Sequence of chain 1.G:
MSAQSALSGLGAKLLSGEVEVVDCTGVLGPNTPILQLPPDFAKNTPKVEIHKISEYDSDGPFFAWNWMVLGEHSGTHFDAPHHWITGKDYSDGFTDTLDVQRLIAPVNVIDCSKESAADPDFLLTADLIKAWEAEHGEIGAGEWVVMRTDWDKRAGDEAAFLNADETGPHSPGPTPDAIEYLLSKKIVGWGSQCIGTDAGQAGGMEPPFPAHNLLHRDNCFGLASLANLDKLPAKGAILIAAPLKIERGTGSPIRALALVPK

Binding-site contacts:
Ligand atom C07 contacts residue MN1 of chain 1.KA at 3.7 Å.
Ligand atom O11 contacts residue MN1 of chain 1.KA at 2.3 Å.
Ligand atom O10 contacts residue ASP79 of chain 1.H at 3.1 Å (salt-bridge).
Ligand atom O10 contacts residue HIS73 of chain 1.H at 3.2 Å (h-bond).
Ligand atom O11 contacts residue HIS77 of chain 1.H at 3.4 Å (h-bond).
Ligand atom C09 contacts residue HIS212 of chain 1.H at 3.6 Å.
Ligand atom C05 contacts residue HIS212 of chain 1.H at 3.8 Å.
Ligand atom C01 contacts residue LEU35 of chain 1.H at 4.0 Å (hydrophobic).
Ligand atom C01 contacts residue PHE63 of chain 1.G at 4.0 Å (hydrophobic).
Ligand atom C03 contacts residue LEU35 of chain 1.H at 4.0 Å (hydrophobic).
Ligand atom O08 contacts residue GLY196 of chain 1.H at 3.4 Å.
Ligand atom C09 contacts residue HIS83 of chain 1.H at 3.4 Å.
Ligand atom C07 contacts residue HIS212 of chain 1.H at 3.2 Å.
Ligand atom C06 contacts residue TRP65 of chain 1.G at 3.8 Å (hydrophobic).
Ligand atom O11 contacts residue HIS73 of chain 1.H at 3.4 Å (h-bond).
Ligand atom C05 contacts residue LEU35 of chain 1.H at 3.5 Å (hydrophobic).
Ligand atom C04 contacts residue LEU35 of chain 1.H at 3.6 Å (hydrophobic).
Ligand atom S12 contacts residue PHE209 of chain 1.H at 3.3 Å.
Ligand atom C06 contacts residue LEU35 of chain 1.H at 3.7 Å (hydrophobic).
Ligand atom C09 contacts residue ASP79 of chain 1.H at 4.0 Å.
Ligand atom S12 contacts residue HIS212 of chain 1.H at 3.5 Å.
Ligand atom C03 contacts residue LEU37 of chain 1.H at 4.0 Å (hydrophobic).
Ligand atom O10 contacts residue MN1 of chain 1.KA at 2.0 Å.
Ligand atom O08 contacts residue HIS212 of chain 1.H at 3.2 Å.
Ligand atom C06 contacts residue HIS83 of chain 1.H at 3.5 Å.
Ligand atom C09 contacts residue HIS73 of chain 1.H at 3.6 Å.
Ligand atom C02 contacts residue TRP84 of chain 1.H at 4.1 Å (hydrophobic).
Ligand atom O10 contacts residue HIS212 of chain 1.H at 3.0 Å (h-bond).
Ligand atom C03 contacts residue TRP84 of chain 1.H at 3.9 Å (hydrophobic).
Ligand atom C05 contacts residue HIS83 of chain 1.H at 4.0 Å.
Ligand atom C09 contacts residue HIS77 of chain 1.H at 4.0 Å.
Ligand atom C01 contacts residue HIS83 of chain 1.H at 4.1 Å.
Ligand atom C02 contacts residue PHE63 of chain 1.G at 3.6 Å (hydrophobic).
Ligand atom C03 contacts residue PHE209 of chain 1.H at 3.9 Å (hydrophobic).
Ligand atom O10 contacts residue HIS83 of chain 1.H at 2.5 Å (h-bond).
Ligand atom C01 contacts residue TRP65 of chain 1.G at 3.8 Å (hydrophobic).
Ligand atom C04 contacts residue HIS212 of chain 1.H at 4.0 Å.
Ligand atom C09 contacts residue MN1 of chain 1.KA at 2.3 Å.
Ligand atom C07 contacts residue LEU35 of chain 1.H at 3.9 Å (hydrophobic).
Ligand atom C02 contacts residue LEU37 of chain 1.H at 3.8 Å (hydrophobic).

A protein and the small-molecule ligand that binds it are described below.
Small molecule (SMILES): O=C(O)C(=O)c1ccccc1S

Sequence of chain 1.H:
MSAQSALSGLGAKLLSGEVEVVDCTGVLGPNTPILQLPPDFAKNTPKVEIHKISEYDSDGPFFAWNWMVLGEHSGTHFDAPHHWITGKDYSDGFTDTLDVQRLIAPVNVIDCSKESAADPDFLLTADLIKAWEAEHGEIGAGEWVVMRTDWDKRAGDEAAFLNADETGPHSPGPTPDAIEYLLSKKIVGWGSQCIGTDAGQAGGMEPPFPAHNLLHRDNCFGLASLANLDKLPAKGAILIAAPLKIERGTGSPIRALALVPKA